Sequence of chain 1.SA:
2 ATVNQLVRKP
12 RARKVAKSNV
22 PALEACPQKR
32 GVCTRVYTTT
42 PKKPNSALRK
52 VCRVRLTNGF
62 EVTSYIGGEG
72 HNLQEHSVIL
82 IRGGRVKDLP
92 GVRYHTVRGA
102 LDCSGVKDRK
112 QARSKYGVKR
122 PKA

The small molecule below binds the protein below.
Small molecule (SMILES): CN[C@@H]1[C@@H](O[C@H]2O[C@H](CO)[C@@H](N)[C@H](O)[C@H]2O)O[C@H]2C[C@@H](N)[C@@H](O[C@H]3[C@H](O)[C@@H](O)[C@H](N)C[C@@H]3N)O[C@@H]2[C@@H]1O

Binding-site contacts:
Ligand atom OB6 contacts residue THR41 of chain 1.SA at 3.9 Å.
Ligand atom CB6 contacts residue THR41 of chain 1.SA at 4.3 Å.